Sequence of chain 1.A:
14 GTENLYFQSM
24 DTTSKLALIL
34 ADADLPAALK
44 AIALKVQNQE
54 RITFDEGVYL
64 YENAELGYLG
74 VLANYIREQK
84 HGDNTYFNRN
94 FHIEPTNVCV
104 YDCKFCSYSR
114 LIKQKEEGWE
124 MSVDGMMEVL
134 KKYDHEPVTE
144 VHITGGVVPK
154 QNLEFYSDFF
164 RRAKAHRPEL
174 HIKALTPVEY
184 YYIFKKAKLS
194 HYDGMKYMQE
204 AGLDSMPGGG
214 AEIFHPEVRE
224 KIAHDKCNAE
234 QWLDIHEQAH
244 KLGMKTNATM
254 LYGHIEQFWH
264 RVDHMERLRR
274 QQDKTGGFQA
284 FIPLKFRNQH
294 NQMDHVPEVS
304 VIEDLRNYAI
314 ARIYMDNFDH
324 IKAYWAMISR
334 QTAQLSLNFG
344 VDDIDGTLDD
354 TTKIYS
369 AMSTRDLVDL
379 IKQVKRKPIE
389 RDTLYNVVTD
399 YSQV

This protein binds this small molecule.
Small molecule (SMILES): CSCC[C@H](N)C(=O)O

Binding-site contacts:
Ligand atom O contacts residue VAL181 of chain 1.A at 3.9 Å.
Ligand atom OXT contacts residue VAL181 of chain 1.A at 3.2 Å.
Ligand atom CB contacts residue GLY148 of chain 1.A at 3.6 Å.
Ligand atom C contacts residue VAL181 of chain 1.A at 3.7 Å (hydrophobic).
Ligand atom SD contacts residue GLY148 of chain 1.A at 4.4 Å.
Ligand atom C contacts residue GLY213 of chain 1.A at 3.9 Å.
Ligand atom CG contacts residue THR179 of chain 1.A at 4.4 Å.
Ligand atom CG contacts residue SF41 of chain 1.C at 3.7 Å.
Ligand atom CG contacts residue THR147 of chain 1.A at 3.7 Å.
Ligand atom C contacts residue LYS229 of chain 1.A at 3.9 Å.
Ligand atom N contacts residue VAL150 of chain 1.A at 4.0 Å.
Ligand atom OXT contacts residue GLY213 of chain 1.A at 2.9 Å.
Ligand atom O contacts residue SF41 of chain 1.C at 2.1 Å.
Ligand atom N contacts residue VAL181 of chain 1.A at 4.2 Å.
Ligand atom CA contacts residue SF41 of chain 1.C at 3.1 Å.
Ligand atom CA contacts residue GLY148 of chain 1.A at 3.7 Å.
Ligand atom OXT contacts residue V471 of chain 1.E at 4.4 Å.
Ligand atom CA contacts residue VAL181 of chain 1.A at 4.1 Å (hydrophobic).
Ligand atom O contacts residue GLY213 of chain 1.A at 4.0 Å.
Ligand atom O contacts residue LYS229 of chain 1.A at 2.9 Å (salt-bridge).
Ligand atom SD contacts residue SF41 of chain 1.C at 2.7 Å.
Ligand atom CG contacts residue V471 of chain 1.E at 3.5 Å.
Ligand atom CB contacts residue SF41 of chain 1.C at 3.8 Å.
Ligand atom CB contacts residue THR147 of chain 1.A at 3.2 Å.
Ligand atom SD contacts residue V471 of chain 1.E at 3.9 Å.
Ligand atom OXT contacts residue SF41 of chain 1.C at 4.1 Å.
Ligand atom N contacts residue SF41 of chain 1.C at 2.3 Å.
Ligand atom C contacts residue THR179 of chain 1.A at 3.5 Å.
Ligand atom CE contacts residue GLY148 of chain 1.A at 3.7 Å.
Ligand atom N contacts residue GLY148 of chain 1.A at 2.9 Å (h-bond).
Ligand atom O contacts residue GLU215 of chain 1.A at 4.3 Å.
Ligand atom OXT contacts residue THR179 of chain 1.A at 2.7 Å (h-bond).
Ligand atom CA contacts residue THR179 of chain 1.A at 3.5 Å.
Ligand atom O contacts residue V471 of chain 1.E at 4.3 Å.
Ligand atom CB contacts residue THR179 of chain 1.A at 3.8 Å.
Ligand atom CE contacts residue SF41 of chain 1.C at 3.7 Å.
Ligand atom C contacts residue SF41 of chain 1.C at 2.9 Å.
Ligand atom OXT contacts residue GLY212 of chain 1.A at 3.7 Å.
Ligand atom OXT contacts residue LYS229 of chain 1.A at 4.2 Å.